Binding-site contacts:
Ligand atom O3 contacts residue GLN257 of chain 1.B at 4.1 Å.
Ligand atom C1 contacts residue ASN220 of chain 1.B at 1.5 Å.
Ligand atom C4 contacts residue ASN220 of chain 1.B at 4.2 Å.
Ligand atom O7 contacts residue ASN220 of chain 1.B at 4.1 Å.
Ligand atom C6 contacts residue GLN257 of chain 1.B at 4.1 Å.
Ligand atom C1 contacts residue GLN257 of chain 1.B at 4.0 Å.
Ligand atom O5 contacts residue ASN220 of chain 1.B at 2.3 Å (h-bond).
Ligand atom C3 contacts residue ASN220 of chain 1.B at 3.9 Å.
Ligand atom C3 contacts residue GLN257 of chain 1.B at 4.3 Å.
Ligand atom N2 contacts residue GLN257 of chain 1.B at 4.2 Å.
Ligand atom C2 contacts residue GLN257 of chain 1.B at 3.6 Å.
Ligand atom C7 contacts residue ASN220 of chain 1.B at 3.8 Å.
Ligand atom C4 contacts residue GLN257 of chain 1.B at 4.2 Å.
Ligand atom N2 contacts residue ASN220 of chain 1.B at 3.1 Å (h-bond).
Ligand atom O5 contacts residue GLN257 of chain 1.B at 3.8 Å.
Ligand atom C5 contacts residue ASN220 of chain 1.B at 3.6 Å.
Ligand atom C2 contacts residue ASN220 of chain 1.B at 2.5 Å.

A protein and the small-molecule ligand that binds it are described below.
Small molecule (SMILES): CC(=O)N[C@H]1[C@H](O[C@H]2[C@H](O)[C@@H](NC(C)=O)CO[C@@H]2CO)O[C@H](CO)[C@@H](O)[C@@H]1O

Sequence of chain 1.B:
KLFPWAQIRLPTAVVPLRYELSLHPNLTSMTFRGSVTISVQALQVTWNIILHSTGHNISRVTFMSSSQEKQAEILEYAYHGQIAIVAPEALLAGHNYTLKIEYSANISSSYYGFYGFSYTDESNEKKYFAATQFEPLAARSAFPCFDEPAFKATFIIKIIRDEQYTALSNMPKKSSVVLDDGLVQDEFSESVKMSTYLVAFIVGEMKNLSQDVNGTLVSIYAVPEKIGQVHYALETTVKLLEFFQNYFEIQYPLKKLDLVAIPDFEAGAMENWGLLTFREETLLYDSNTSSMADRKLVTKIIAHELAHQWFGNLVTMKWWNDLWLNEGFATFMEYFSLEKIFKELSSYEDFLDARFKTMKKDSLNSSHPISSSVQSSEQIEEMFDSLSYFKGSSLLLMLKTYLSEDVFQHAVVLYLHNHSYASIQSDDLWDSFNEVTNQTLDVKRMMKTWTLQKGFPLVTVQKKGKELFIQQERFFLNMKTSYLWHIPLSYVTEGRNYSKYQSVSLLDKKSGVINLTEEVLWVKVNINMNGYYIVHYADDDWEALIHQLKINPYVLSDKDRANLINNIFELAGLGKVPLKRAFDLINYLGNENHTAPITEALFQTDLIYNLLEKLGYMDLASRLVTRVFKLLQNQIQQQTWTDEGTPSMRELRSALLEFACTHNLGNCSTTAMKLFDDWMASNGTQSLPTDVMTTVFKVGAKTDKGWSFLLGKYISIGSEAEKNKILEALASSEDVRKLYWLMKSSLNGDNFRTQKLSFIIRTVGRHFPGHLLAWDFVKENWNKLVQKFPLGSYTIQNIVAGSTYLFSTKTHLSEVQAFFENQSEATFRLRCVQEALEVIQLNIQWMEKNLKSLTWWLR